Binding-site contacts:
Ligand atom CL28 contacts residue VAL220 of chain 1.A at 3.6 Å.
Ligand atom C29 contacts residue ALA183 of chain 1.A at 3.7 Å (hydrophobic).
Ligand atom N36 contacts residue LYS185 of chain 1.A at 3.4 Å (salt-bridge).
Ligand atom F26 contacts residue THR206 of chain 1.A at 3.2 Å.
Ligand atom C5 contacts residue TYR134 of chain 1.A at 3.6 Å (hydrophobic).
Ligand atom N32 contacts residue CYS212 of chain 1.A at 3.6 Å (h-bond).
Ligand atom C33 contacts residue GLY209 of chain 1.A at 3.2 Å.
Ligand atom C33 contacts residue GLY211 of chain 1.A at 3.0 Å.
Ligand atom C30 contacts residue GLY211 of chain 1.A at 3.2 Å.
Ligand atom C27 contacts residue TRP208 of chain 1.A at 3.4 Å (hydrophobic).
Ligand atom F26 contacts residue TRP208 of chain 1.A at 3.3 Å.
Ligand atom N22 contacts residue GLY186 of chain 1.A at 3.6 Å.
Ligand atom C11 contacts residue GLY186 of chain 1.A at 3.3 Å.
Ligand atom N32 contacts residue GLY211 of chain 1.A at 3.5 Å (h-bond).
Ligand atom C4 contacts residue TYR134 of chain 1.A at 3.6 Å (hydrophobic).
Ligand atom C13 contacts residue HIS44 of chain 1.A at 3.7 Å.
Ligand atom O23 contacts residue SER188 of chain 1.A at 2.9 Å (h-bond).
Ligand atom C30 contacts residue ALA183 of chain 1.A at 3.6 Å (hydrophobic).
Ligand atom N36 contacts residue CYS212 of chain 1.A at 3.2 Å (h-bond).
Ligand atom N35 contacts residue CYS212 of chain 1.A at 3.3 Å (h-bond).
Ligand atom O23 contacts residue ASP187 of chain 1.A at 3.3 Å (salt-bridge).
Ligand atom O23 contacts residue CYS184 of chain 1.A at 3.4 Å (h-bond).
Ligand atom C1 contacts residue LEU28 of chain 1.A at 3.1 Å (hydrophobic).
Ligand atom C25 contacts residue TRP208 of chain 1.A at 3.6 Å (hydrophobic).
Ligand atom N35 contacts residue LYS185 of chain 1.A at 3.3 Å.
Ligand atom C8 contacts residue LYS185 of chain 1.A at 3.6 Å.
Ligand atom N22 contacts residue CYS184 of chain 1.A at 3.7 Å.
Ligand atom N22 contacts residue SER188 of chain 1.A at 3.3 Å (h-bond).
Ligand atom F26 contacts residue SER207 of chain 1.A at 3.2 Å.
Ligand atom O23 contacts residue GLY186 of chain 1.A at 2.7 Å (h-bond).
Ligand atom CL28 contacts residue TRP208 of chain 1.A at 3.4 Å.
Ligand atom C29 contacts residue GLY209 of chain 1.A at 3.6 Å.
Ligand atom C16 contacts residue HIS44 of chain 1.A at 3.4 Å.
Ligand atom O23 contacts residue LYS185 of chain 1.A at 3.5 Å.
Ligand atom C30 contacts residue GLY209 of chain 1.A at 3.6 Å.
Ligand atom C21 contacts residue CYS184 of chain 1.A at 3.2 Å (hydrophobic).
Ligand atom C29 contacts residue TRP208 of chain 1.A at 3.6 Å (hydrophobic).
Ligand atom C17 contacts residue SER188 of chain 1.A at 3.5 Å.
Ligand atom N36 contacts residue CYS184 of chain 1.A at 3.7 Å.
Ligand atom C12 contacts residue SER188 of chain 1.A at 3.2 Å.

This small molecule binds to this protein.
Small molecule (SMILES): Cn1nccc1-c1cnn([C@H](CC2CC2)c2ccc(-c3c(-n4cnnn4)ccc(Cl)c3F)c[n+]2[O-])c1

Sequence of chain 1.A:
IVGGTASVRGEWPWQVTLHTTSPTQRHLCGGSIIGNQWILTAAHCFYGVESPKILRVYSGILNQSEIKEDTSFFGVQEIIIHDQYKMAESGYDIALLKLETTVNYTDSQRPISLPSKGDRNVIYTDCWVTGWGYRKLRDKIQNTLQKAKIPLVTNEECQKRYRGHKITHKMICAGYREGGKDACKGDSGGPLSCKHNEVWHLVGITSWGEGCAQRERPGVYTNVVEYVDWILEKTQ